This protein binds this small molecule.
Small molecule (SMILES): O=c1[nH]cnc2nc[nH]c12

Sequence of chain 1.D:
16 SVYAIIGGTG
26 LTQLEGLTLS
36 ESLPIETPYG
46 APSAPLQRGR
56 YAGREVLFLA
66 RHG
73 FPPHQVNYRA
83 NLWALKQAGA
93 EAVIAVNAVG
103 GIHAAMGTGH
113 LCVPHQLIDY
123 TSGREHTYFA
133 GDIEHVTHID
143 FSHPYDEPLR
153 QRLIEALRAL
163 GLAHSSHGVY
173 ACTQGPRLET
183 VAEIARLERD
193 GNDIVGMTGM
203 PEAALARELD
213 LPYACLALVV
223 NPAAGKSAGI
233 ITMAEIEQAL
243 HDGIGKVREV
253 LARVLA

Binding-site contacts:
Ligand atom C6 contacts residue GLU181 of chain 1.D at 3.5 Å.
Ligand atom N3 contacts residue GLU181 of chain 1.D at 4.2 Å.
Ligand atom N7 contacts residue VAL101 of chain 1.D at 3.6 Å.
Ligand atom C6 contacts residue VAL197 of chain 1.D at 3.8 Å (hydrophobic).
Ligand atom C2 contacts residue GLY198 of chain 1.D at 4.1 Å.
Ligand atom C6 contacts residue GLY102 of chain 1.D at 3.8 Å.
Ligand atom N7 contacts residue ASN223 of chain 1.D at 2.8 Å (h-bond).
Ligand atom C5 contacts residue GLY102 of chain 1.D at 3.4 Å.
Ligand atom C2 contacts residue MET199 of chain 1.D at 3.7 Å (hydrophobic).
Ligand atom C8 contacts residue VAL101 of chain 1.D at 3.8 Å (hydrophobic).
Ligand atom N9 contacts residue VAL101 of chain 1.D at 4.1 Å.
Ligand atom N3 contacts residue VAL197 of chain 1.D at 3.7 Å.
Ligand atom N3 contacts residue MET199 of chain 1.D at 3.3 Å.
Ligand atom C2 contacts residue VAL197 of chain 1.D at 3.4 Å (hydrophobic).
Ligand atom O6 contacts residue ASN223 of chain 1.D at 3.2 Å (h-bond).
Ligand atom N1 contacts residue GLU181 of chain 1.D at 2.4 Å (salt-bridge).
Ligand atom C4 contacts residue GLY198 of chain 1.D at 4.0 Å.
Ligand atom N1 contacts residue VAL197 of chain 1.D at 3.6 Å.
Ligand atom O6 contacts residue GLU181 of chain 1.D at 3.7 Å.
Ligand atom N7 contacts residue GLY102 of chain 1.D at 3.2 Å (h-bond).
Ligand atom N9 contacts residue ALA100 of chain 1.D at 3.4 Å (h-bond).
Ligand atom N7 contacts residue VAL222 of chain 1.D at 4.0 Å.
Ligand atom C5 contacts residue ASN223 of chain 1.D at 3.7 Å.
Ligand atom C8 contacts residue ASN223 of chain 1.D at 3.7 Å.
Ligand atom C4 contacts residue GLY102 of chain 1.D at 4.1 Å.
Ligand atom C5 contacts residue VAL197 of chain 1.D at 3.7 Å (hydrophobic).
Ligand atom N3 contacts residue GLY198 of chain 1.D at 3.5 Å.
Ligand atom C5 contacts residue LEU180 of chain 1.D at 4.2 Å (hydrophobic).
Ligand atom C5 contacts residue VAL101 of chain 1.D at 4.1 Å (hydrophobic).
Ligand atom O6 contacts residue GLY102 of chain 1.D at 3.7 Å.
Ligand atom C8 contacts residue ALA100 of chain 1.D at 3.6 Å (hydrophobic).
Ligand atom C6 contacts residue ASN223 of chain 1.D at 4.0 Å.
Ligand atom C8 contacts residue VAL222 of chain 1.D at 3.7 Å (hydrophobic).
Ligand atom C4 contacts residue VAL197 of chain 1.D at 3.6 Å (hydrophobic).
Ligand atom O6 contacts residue LEU180 of chain 1.D at 4.0 Å.
Ligand atom N1 contacts residue LEU180 of chain 1.D at 4.2 Å.
Ligand atom C2 contacts residue GLU181 of chain 1.D at 2.9 Å.
Ligand atom C8 contacts residue GLY102 of chain 1.D at 3.8 Å.
Ligand atom C6 contacts residue LEU180 of chain 1.D at 4.1 Å (hydrophobic).
Ligand atom C2 contacts residue THR175 of chain 1.D at 3.9 Å.